Sequence of chain 3.E:
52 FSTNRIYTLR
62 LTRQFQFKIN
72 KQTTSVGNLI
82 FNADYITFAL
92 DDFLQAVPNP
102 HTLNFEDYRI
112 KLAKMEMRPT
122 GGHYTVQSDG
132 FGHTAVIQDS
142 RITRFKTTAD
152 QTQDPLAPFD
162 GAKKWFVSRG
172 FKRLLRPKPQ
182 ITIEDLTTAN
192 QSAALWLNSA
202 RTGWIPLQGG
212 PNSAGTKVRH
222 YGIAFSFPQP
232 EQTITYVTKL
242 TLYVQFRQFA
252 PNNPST

Sequence of chain 1.G:
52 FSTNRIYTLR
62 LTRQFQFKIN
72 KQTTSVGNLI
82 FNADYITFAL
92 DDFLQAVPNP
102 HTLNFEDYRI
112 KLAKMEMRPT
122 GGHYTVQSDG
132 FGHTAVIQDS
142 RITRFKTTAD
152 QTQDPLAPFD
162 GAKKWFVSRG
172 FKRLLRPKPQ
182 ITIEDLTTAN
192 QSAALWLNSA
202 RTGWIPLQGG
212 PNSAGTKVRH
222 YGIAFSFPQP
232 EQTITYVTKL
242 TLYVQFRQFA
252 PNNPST

This small molecule binds to this protein.
Small molecule (SMILES): Cc1cn([C@H]2C[C@H](O)[C@@H](CO[P](=O)(O)O[C@H]3C[C@H](n4cnc5c(=O)[nH]c(N)nc54)O[C@@H]3CO[P](=O)(O)O[C@H]3C[C@H](n4ccc(N)nc4=O)O[C@@H]3COP(=O)=O)O2)c(=O)[nH]c1=O

Sequence of chain 3.I:
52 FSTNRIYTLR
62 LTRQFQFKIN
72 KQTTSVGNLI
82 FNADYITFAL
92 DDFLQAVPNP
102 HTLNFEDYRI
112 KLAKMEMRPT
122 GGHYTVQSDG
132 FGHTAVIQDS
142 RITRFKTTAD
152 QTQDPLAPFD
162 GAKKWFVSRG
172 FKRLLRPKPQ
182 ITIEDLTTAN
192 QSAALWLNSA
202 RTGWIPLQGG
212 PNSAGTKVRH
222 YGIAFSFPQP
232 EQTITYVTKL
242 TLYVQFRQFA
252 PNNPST

Binding-site contacts:
Ligand atom OP2 contacts residue TYR244 of chain 3.I at 3.1 Å (h-bond).
Ligand atom OP1 contacts residue PHE52 of chain 1.G at 3.0 Å (h-bond).
Ligand atom O6 contacts residue LYS173 of chain 3.I at 2.9 Å (salt-bridge).
Ligand atom N7 contacts residue TYR244 of chain 3.I at 3.9 Å.
Ligand atom C8 contacts residue LYS115 of chain 3.I at 4.0 Å.
Ligand atom OP2 contacts residue LYS115 of chain 3.I at 3.9 Å.
Ligand atom C6 contacts residue LYS115 of chain 3.I at 3.9 Å.
Ligand atom P contacts residue ARG61 of chain 3.I at 3.7 Å.
Ligand atom O2 contacts residue THR59 of chain 3.I at 3.4 Å (h-bond).
Ligand atom C2' contacts residue TYR244 of chain 3.I at 3.7 Å (hydrophobic).
Ligand atom C7 contacts residue PHE52 of chain 1.G at 3.9 Å (hydrophobic).
Ligand atom N9 contacts residue LEU175 of chain 3.I at 3.8 Å.
Ligand atom C5' contacts residue LEU113 of chain 3.I at 4.0 Å (hydrophobic).
Ligand atom OP1 contacts residue LYS164 of chain 3.E at 3.4 Å.
Ligand atom OP2 contacts residue ARG61 of chain 3.I at 2.8 Å (salt-bridge).
Ligand atom C6 contacts residue LEU175 of chain 3.I at 3.7 Å (hydrophobic).
Ligand atom C6 contacts residue LYS173 of chain 3.I at 3.9 Å.
Ligand atom O5' contacts residue TYR244 of chain 3.I at 3.9 Å.
Ligand atom OP2 contacts residue LYS165 of chain 3.E at 3.1 Å (salt-bridge).
Ligand atom C5 contacts residue LYS173 of chain 3.I at 3.8 Å.
Ligand atom C2 contacts residue GLN246 of chain 3.I at 3.8 Å.
Ligand atom C8 contacts residue TYR244 of chain 3.I at 3.2 Å (hydrophobic).
Ligand atom N3 contacts residue THR59 of chain 3.I at 3.4 Å (h-bond).
Ligand atom O4 contacts residue ARG56 of chain 1.G at 3.1 Å (salt-bridge).
Ligand atom O3' contacts residue ARG61 of chain 3.I at 4.0 Å.
Ligand atom N7 contacts residue LYS115 of chain 3.I at 2.9 Å (salt-bridge).
Ligand atom N4 contacts residue LYS173 of chain 3.I at 3.7 Å.
Ligand atom C8 contacts residue LEU175 of chain 3.I at 3.9 Å (hydrophobic).
Ligand atom C4 contacts residue LEU175 of chain 3.I at 3.8 Å (hydrophobic).
Ligand atom C2 contacts residue THR59 of chain 3.I at 3.5 Å.
Ligand atom C5 contacts residue LYS115 of chain 3.I at 3.7 Å.
Ligand atom OP1 contacts residue ALA163 of chain 3.E at 3.9 Å.
Ligand atom O6 contacts residue LEU175 of chain 3.I at 3.9 Å.
Ligand atom C5 contacts residue LEU175 of chain 3.I at 3.9 Å (hydrophobic).
Ligand atom O6 contacts residue LYS115 of chain 3.I at 3.4 Å (salt-bridge).
Ligand atom N7 contacts residue LEU175 of chain 3.I at 4.0 Å.
Ligand atom OP1 contacts residue LYS165 of chain 3.E at 2.8 Å (salt-bridge).
Ligand atom O2 contacts residue GLN246 of chain 3.I at 2.6 Å (h-bond).
Ligand atom O3' contacts residue LYS112 of chain 3.I at 3.2 Å.
Ligand atom P contacts residue LYS165 of chain 3.E at 3.9 Å.